The small molecule below binds the protein below.
Small molecule (SMILES): O=C(O)Cc1ccc(O)c(O)c1

Binding-site contacts:
Ligand atom C5 contacts residue SER251 of chain 1.C at 3.4 Å.
Ligand atom O1 contacts residue ARG293 of chain 1.C at 2.6 Å (salt-bridge).
Ligand atom C1 contacts residue HIS248 of chain 1.C at 3.3 Å.
Ligand atom C1 contacts residue TRP192 of chain 1.C at 3.6 Å (hydrophobic).
Ligand atom C3 contacts residue GLU267 of chain 1.C at 3.8 Å.
Ligand atom O3 contacts residue HIS214 of chain 1.C at 3.0 Å (h-bond).
Ligand atom C5 contacts residue HIS248 of chain 1.C at 3.5 Å.
Ligand atom C5 contacts residue TRP192 of chain 1.C at 3.4 Å (hydrophobic).
Ligand atom C5 contacts residue VAL250 of chain 1.C at 3.7 Å (hydrophobic).
Ligand atom O4 contacts residue TYR269 of chain 1.C at 3.4 Å.
Ligand atom C7 contacts residue TRP192 of chain 1.C at 3.8 Å (hydrophobic).
Ligand atom O4 contacts residue GLU267 of chain 1.C at 3.0 Å (salt-bridge).
Ligand atom C4 contacts residue TRP192 of chain 1.C at 3.7 Å (hydrophobic).
Ligand atom C4 contacts residue HIS248 of chain 1.C at 3.3 Å.
Ligand atom C8 contacts residue ARG243 of chain 1.C at 3.5 Å.
Ligand atom C2 contacts residue TYR257 of chain 1.C at 3.1 Å (hydrophobic).
Ligand atom C8 contacts residue HIS248 of chain 1.C at 3.2 Å.
Ligand atom O3 contacts residue FE21 of chain 1.N at 2.1 Å.
Ligand atom O2 contacts residue TRP304 of chain 1.C at 3.6 Å.
Ligand atom O2 contacts residue ARG243 of chain 1.C at 2.9 Å (salt-bridge).
Ligand atom O1 contacts residue HIS248 of chain 1.C at 2.5 Å (h-bond).
Ligand atom C7 contacts residue ARG293 of chain 1.C at 3.5 Å.
Ligand atom C2 contacts residue HIS248 of chain 1.C at 3.4 Å.
Ligand atom C6 contacts residue VAL250 of chain 1.C at 3.1 Å (hydrophobic).
Ligand atom C7 contacts residue HIS248 of chain 1.C at 3.5 Å.
Ligand atom C3 contacts residue FE21 of chain 1.N at 2.9 Å.
Ligand atom O3 contacts residue GLU267 of chain 1.C at 3.1 Å (salt-bridge).
Ligand atom C3 contacts residue HIS248 of chain 1.C at 3.5 Å.
Ligand atom O4 contacts residue HIS200 of chain 1.C at 3.0 Å (h-bond).
Ligand atom O4 contacts residue FE21 of chain 1.N at 2.2 Å.
Ligand atom C3 contacts residue TYR257 of chain 1.C at 3.0 Å (hydrophobic).
Ligand atom O2 contacts residue ARG293 of chain 1.C at 2.9 Å (salt-bridge).
Ligand atom C4 contacts residue FE21 of chain 1.N at 3.0 Å.
Ligand atom C6 contacts residue HIS248 of chain 1.C at 3.4 Å.
Ligand atom O1 contacts residue ARG243 of chain 1.C at 2.8 Å (salt-bridge).
Ligand atom C6 contacts residue TRP192 of chain 1.C at 3.6 Å (hydrophobic).
Ligand atom C8 contacts residue ARG293 of chain 1.C at 3.5 Å.
Ligand atom O4 contacts residue HIS155 of chain 1.C at 3.0 Å (h-bond).
Ligand atom C4 contacts residue GLU267 of chain 1.C at 3.6 Å.
Ligand atom O3 contacts residue TYR257 of chain 1.C at 2.6 Å (h-bond).

Sequence of chain 1.C:
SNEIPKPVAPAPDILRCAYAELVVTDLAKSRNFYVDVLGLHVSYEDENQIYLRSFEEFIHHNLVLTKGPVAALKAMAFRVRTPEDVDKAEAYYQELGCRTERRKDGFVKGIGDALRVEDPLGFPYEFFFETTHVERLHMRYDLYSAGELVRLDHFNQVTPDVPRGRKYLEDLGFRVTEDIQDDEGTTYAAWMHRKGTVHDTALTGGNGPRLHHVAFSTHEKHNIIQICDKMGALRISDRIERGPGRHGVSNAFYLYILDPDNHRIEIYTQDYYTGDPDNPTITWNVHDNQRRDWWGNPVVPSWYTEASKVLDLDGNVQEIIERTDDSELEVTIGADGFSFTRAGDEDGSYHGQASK